Sequence of chain 3.A:
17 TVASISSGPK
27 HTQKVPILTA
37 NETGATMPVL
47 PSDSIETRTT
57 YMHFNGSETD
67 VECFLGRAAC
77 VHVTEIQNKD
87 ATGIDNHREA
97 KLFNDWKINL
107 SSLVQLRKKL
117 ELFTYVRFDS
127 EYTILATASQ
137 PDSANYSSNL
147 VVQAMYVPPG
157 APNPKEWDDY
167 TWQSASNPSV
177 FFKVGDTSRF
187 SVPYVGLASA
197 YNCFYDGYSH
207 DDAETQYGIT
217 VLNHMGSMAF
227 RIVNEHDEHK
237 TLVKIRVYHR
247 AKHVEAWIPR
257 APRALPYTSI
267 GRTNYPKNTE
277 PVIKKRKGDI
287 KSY

A small-molecule ligand and the protein it binds are described below.
Small molecule (SMILES): Cc1cc(CCCCCOc2ccc(C3=N[C@@H](C)CO3)cc2)on1

Sequence of chain 3.C:
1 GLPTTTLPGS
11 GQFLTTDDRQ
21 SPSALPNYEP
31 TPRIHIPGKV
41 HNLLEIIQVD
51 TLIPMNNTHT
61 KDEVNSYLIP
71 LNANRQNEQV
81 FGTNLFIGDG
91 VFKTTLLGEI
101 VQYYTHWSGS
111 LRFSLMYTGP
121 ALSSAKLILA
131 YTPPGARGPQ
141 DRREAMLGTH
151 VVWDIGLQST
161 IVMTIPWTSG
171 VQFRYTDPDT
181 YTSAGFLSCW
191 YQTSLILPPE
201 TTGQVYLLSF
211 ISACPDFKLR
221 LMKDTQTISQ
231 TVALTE

Sequence of chain 4.C:
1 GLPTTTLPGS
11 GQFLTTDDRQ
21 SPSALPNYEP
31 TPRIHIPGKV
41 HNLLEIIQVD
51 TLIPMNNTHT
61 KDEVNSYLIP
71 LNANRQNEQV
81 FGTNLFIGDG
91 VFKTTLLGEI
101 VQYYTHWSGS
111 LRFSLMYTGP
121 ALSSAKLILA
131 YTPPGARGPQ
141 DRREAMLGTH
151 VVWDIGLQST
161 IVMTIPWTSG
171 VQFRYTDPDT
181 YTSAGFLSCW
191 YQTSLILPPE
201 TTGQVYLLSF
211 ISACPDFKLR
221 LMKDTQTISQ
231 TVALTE

Binding-site contacts:
Ligand atom C5B contacts residue MET224 of chain 3.A at 3.2 Å (hydrophobic).
Ligand atom C2A contacts residue TYR152 of chain 3.A at 3.8 Å (hydrophobic).
Ligand atom C3B contacts residue VAL188 of chain 3.A at 3.5 Å (hydrophobic).
Ligand atom C4B contacts residue TYR152 of chain 3.A at 4.0 Å (hydrophobic).
Ligand atom N2 contacts residue ASN219 of chain 3.A at 3.0 Å (h-bond).
Ligand atom C4C contacts residue TYR197 of chain 3.A at 4.0 Å (hydrophobic).
Ligand atom CM1 contacts residue PRO174 of chain 3.A at 3.8 Å (hydrophobic).
Ligand atom CM1 contacts residue VAL176 of chain 3.A at 3.4 Å (hydrophobic).
Ligand atom C1C contacts residue LEU106 of chain 3.A at 3.6 Å (hydrophobic).
Ligand atom C5C contacts residue VAL191 of chain 3.A at 3.7 Å (hydrophobic).
Ligand atom N3A contacts residue TYR152 of chain 3.A at 3.6 Å.
Ligand atom C2A contacts residue PHE186 of chain 3.A at 3.6 Å (hydrophobic).
Ligand atom C4C contacts residue VAL191 of chain 3.A at 3.3 Å (hydrophobic).
Ligand atom C4 contacts residue LEU106 of chain 3.A at 3.6 Å (hydrophobic).
Ligand atom C5A contacts residue VAL176 of chain 3.A at 3.8 Å (hydrophobic).
Ligand atom C4 contacts residue PHE124 of chain 3.A at 3.9 Å (hydrophobic).
Ligand atom C6B contacts residue TYR128 of chain 3.A at 3.4 Å (hydrophobic).
Ligand atom C6B contacts residue MET224 of chain 3.A at 3.6 Å (hydrophobic).
Ligand atom C4 contacts residue TYR197 of chain 3.A at 3.9 Å (hydrophobic).
Ligand atom C3 contacts residue ASN219 of chain 3.A at 3.9 Å.
Ligand atom O1B contacts residue TYR128 of chain 3.A at 3.4 Å (h-bond).
Ligand atom C1B contacts residue ILE104 of chain 3.A at 4.0 Å (hydrophobic).
Ligand atom CM1 contacts residue LEU14 of chain 4.C at 3.3 Å (hydrophobic).
Ligand atom C6B contacts residue ILE104 of chain 3.A at 3.6 Å (hydrophobic).
Ligand atom C2C contacts residue TYR197 of chain 3.A at 3.8 Å (hydrophobic).
Ligand atom C5 contacts residue LEU106 of chain 3.A at 3.8 Å (hydrophobic).
Ligand atom C3C contacts residue TYR128 of chain 3.A at 3.3 Å (hydrophobic).
Ligand atom N3A contacts residue ALA24 of chain 3.C at 3.9 Å.
Ligand atom C5A contacts residue PHE186 of chain 3.A at 3.7 Å (hydrophobic).
Ligand atom C1B contacts residue VAL188 of chain 3.A at 3.7 Å (hydrophobic).
Ligand atom O1 contacts residue ASN219 of chain 3.A at 3.9 Å.
Ligand atom C4B contacts residue PHE186 of chain 3.A at 3.9 Å (hydrophobic).
Ligand atom O1A contacts residue PHE186 of chain 3.A at 3.2 Å.
Ligand atom CM1 contacts residue SER175 of chain 3.A at 3.9 Å.
Ligand atom C5B contacts residue PHE186 of chain 3.A at 3.9 Å (hydrophobic).
Ligand atom C2B contacts residue VAL188 of chain 3.A at 3.3 Å (hydrophobic).
Ligand atom C4A contacts residue PRO174 of chain 3.A at 3.4 Å (hydrophobic).
Ligand atom C3B contacts residue TYR152 of chain 3.A at 3.6 Å (hydrophobic).
Ligand atom C1B contacts residue TYR128 of chain 3.A at 3.7 Å (hydrophobic).
Ligand atom N3A contacts residue PRO174 of chain 3.A at 3.9 Å.